Binding-site contacts:
Ligand atom O2 contacts residue ALA209 of chain 1.D at 3.9 Å.
Ligand atom C2 contacts residue GLY211 of chain 1.D at 3.7 Å.
Ligand atom C1 contacts residue THR244 of chain 1.D at 4.0 Å.
Ligand atom O1 contacts residue LYS186 of chain 1.D at 2.8 Å (salt-bridge).
Ligand atom O3 contacts residue MET207 of chain 1.D at 4.1 Å.
Ligand atom O3 contacts residue LYS186 of chain 1.D at 3.9 Å.
Ligand atom C2 contacts residue ALA209 of chain 1.D at 3.5 Å (hydrophobic).
Ligand atom C2 contacts residue ASP212 of chain 1.D at 3.8 Å.
Ligand atom O1 contacts residue MG1 of chain 1.Y at 2.2 Å.
Ligand atom O1 contacts residue ASP212 of chain 1.D at 4.2 Å.
Ligand atom O2 contacts residue MG1 of chain 1.Y at 2.1 Å.
Ligand atom C2 contacts residue MG1 of chain 1.Y at 3.0 Å.
Ligand atom C1 contacts residue GLU188 of chain 1.D at 3.9 Å.
Ligand atom O4 contacts residue ASP212 of chain 1.D at 3.9 Å.
Ligand atom O3 contacts residue ALA209 of chain 1.D at 4.1 Å.
Ligand atom C2 contacts residue THR244 of chain 1.D at 3.5 Å.
Ligand atom O4 contacts residue GLY211 of chain 1.D at 2.9 Å (h-bond).
Ligand atom C1 contacts residue LYS186 of chain 1.D at 3.7 Å.
Ligand atom O3 contacts residue THR244 of chain 1.D at 3.4 Å (h-bond).
Ligand atom C2 contacts residue ARG210 of chain 1.D at 4.4 Å.
Ligand atom O4 contacts residue MG1 of chain 1.Y at 4.1 Å.
Ligand atom O3 contacts residue MG1 of chain 1.Y at 4.3 Å.
Ligand atom O1 contacts residue ALA209 of chain 1.D at 4.2 Å.
Ligand atom O3 contacts residue MET276 of chain 1.D at 4.0 Å.
Ligand atom O2 contacts residue ASP212 of chain 1.D at 2.9 Å (salt-bridge).
Ligand atom C1 contacts residue MG1 of chain 1.Y at 3.0 Å.
Ligand atom O3 contacts residue ARG87 of chain 1.D at 4.0 Å.
Ligand atom O2 contacts residue GLY211 of chain 1.D at 3.8 Å.
Ligand atom O1 contacts residue GLU188 of chain 1.D at 3.4 Å (salt-bridge).
Ligand atom O4 contacts residue THR244 of chain 1.D at 2.6 Å (h-bond).
Ligand atom C1 contacts residue ALA209 of chain 1.D at 3.8 Å (hydrophobic).
Ligand atom O2 contacts residue GLU188 of chain 1.D at 3.0 Å (salt-bridge).
Ligand atom O1 contacts residue ARG87 of chain 1.D at 4.5 Å.
Ligand atom C2 contacts residue GLU188 of chain 1.D at 3.7 Å.
Ligand atom O4 contacts residue ALA209 of chain 1.D at 3.3 Å.
Ligand atom O4 contacts residue ARG210 of chain 1.D at 3.5 Å (salt-bridge).

A protein and the small-molecule ligand that binds it are described below.
Small molecule (SMILES): O=C([O-])C(=O)[O-]

Sequence of chain 1.D:
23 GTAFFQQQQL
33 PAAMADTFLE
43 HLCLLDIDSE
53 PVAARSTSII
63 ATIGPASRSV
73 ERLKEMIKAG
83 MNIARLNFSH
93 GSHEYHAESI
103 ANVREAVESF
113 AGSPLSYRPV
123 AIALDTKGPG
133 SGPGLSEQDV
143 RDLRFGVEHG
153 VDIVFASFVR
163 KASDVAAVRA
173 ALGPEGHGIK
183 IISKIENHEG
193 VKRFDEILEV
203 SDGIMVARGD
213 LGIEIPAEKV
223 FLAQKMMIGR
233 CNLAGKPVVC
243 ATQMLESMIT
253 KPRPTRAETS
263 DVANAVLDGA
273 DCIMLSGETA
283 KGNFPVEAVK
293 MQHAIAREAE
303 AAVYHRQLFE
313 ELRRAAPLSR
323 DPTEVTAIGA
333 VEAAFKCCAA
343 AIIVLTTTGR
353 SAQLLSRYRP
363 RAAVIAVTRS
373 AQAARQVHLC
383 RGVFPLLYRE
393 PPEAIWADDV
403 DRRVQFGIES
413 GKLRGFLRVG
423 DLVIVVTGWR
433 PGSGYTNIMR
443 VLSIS